Sequence of chain 2.B:
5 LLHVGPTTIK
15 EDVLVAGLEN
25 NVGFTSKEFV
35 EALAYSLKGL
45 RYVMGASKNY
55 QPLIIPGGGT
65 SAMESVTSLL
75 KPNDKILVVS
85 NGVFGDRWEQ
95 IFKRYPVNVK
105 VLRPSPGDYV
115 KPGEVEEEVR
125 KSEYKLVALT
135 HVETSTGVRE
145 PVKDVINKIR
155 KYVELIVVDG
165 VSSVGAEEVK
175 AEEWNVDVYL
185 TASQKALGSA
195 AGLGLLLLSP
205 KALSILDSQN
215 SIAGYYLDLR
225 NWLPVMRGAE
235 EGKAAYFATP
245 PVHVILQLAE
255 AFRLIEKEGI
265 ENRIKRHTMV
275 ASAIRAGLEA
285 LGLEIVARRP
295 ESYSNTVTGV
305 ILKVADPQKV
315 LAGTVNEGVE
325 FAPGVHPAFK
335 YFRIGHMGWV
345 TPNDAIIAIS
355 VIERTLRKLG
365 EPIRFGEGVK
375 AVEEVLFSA

Sequence of chain 2.A:
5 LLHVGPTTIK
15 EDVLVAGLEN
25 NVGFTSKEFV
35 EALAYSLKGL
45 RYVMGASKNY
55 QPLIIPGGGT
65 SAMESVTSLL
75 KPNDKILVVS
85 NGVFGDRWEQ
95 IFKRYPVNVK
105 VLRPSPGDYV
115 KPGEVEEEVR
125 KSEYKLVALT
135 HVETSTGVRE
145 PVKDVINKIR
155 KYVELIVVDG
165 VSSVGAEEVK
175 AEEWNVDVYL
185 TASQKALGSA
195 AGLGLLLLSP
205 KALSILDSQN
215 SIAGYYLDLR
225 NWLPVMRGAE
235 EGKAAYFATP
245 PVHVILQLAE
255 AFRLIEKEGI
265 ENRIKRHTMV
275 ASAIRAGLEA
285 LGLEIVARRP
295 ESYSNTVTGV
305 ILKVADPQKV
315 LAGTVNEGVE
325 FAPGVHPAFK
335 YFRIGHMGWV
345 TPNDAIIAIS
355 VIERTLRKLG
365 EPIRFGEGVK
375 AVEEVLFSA

Binding-site contacts:
Ligand atom O3 contacts residue SER166 of chain 2.B at 3.3 Å (h-bond).
Ligand atom C7 contacts residue ARG337 of chain 2.B at 3.3 Å.
Ligand atom OP1 contacts residue THR64 of chain 2.B at 2.5 Å (h-bond).
Ligand atom P contacts residue THR243 of chain 2.A at 3.6 Å.
Ligand atom OP2 contacts residue GLN188 of chain 2.B at 3.0 Å (h-bond).
Ligand atom OP3 contacts residue THR243 of chain 2.A at 2.7 Å (h-bond).
Ligand atom OP3 contacts residue TYR240 of chain 2.A at 2.7 Å (h-bond).
Ligand atom O2 contacts residue VAL8 of chain 2.B at 3.5 Å.
Ligand atom C6 contacts residue ASP163 of chain 2.B at 3.4 Å.
Ligand atom C4 contacts residue PHE88 of chain 2.B at 3.4 Å (hydrophobic).
Ligand atom C13 contacts residue PHE28 of chain 2.A at 3.5 Å (hydrophobic).
Ligand atom O3 contacts residue THR138 of chain 2.B at 2.5 Å (h-bond).
Ligand atom C4 contacts residue VAL165 of chain 2.B at 3.6 Å (hydrophobic).
Ligand atom C6 contacts residue PHE88 of chain 2.B at 3.4 Å (hydrophobic).
Ligand atom N1 contacts residue ASP163 of chain 2.B at 2.5 Å (salt-bridge).
Ligand atom C5 contacts residue PHE88 of chain 2.B at 3.4 Å (hydrophobic).
Ligand atom P contacts residue GLY63 of chain 2.B at 3.5 Å.
Ligand atom O8 contacts residue ARG337 of chain 2.B at 3.0 Å (salt-bridge).
Ligand atom N1 contacts residue PHE88 of chain 2.B at 3.6 Å.
Ligand atom C2A contacts residue VAL136 of chain 2.B at 3.5 Å (hydrophobic).
Ligand atom C2 contacts residue ASP163 of chain 2.B at 3.4 Å.
Ligand atom C2 contacts residue PHE88 of chain 2.B at 3.5 Å (hydrophobic).
Ligand atom C12 contacts residue PHE28 of chain 2.A at 3.3 Å (hydrophobic).
Ligand atom C2A contacts residue THR138 of chain 2.B at 3.3 Å.
Ligand atom OP4 contacts residue GLY63 of chain 2.B at 3.5 Å.
Ligand atom OP2 contacts residue THR243 of chain 2.A at 3.7 Å.
Ligand atom C11 contacts residue TYR240 of chain 2.A at 3.4 Å (hydrophobic).
Ligand atom C3 contacts residue VAL165 of chain 2.B at 3.5 Å (hydrophobic).
Ligand atom C10 contacts residue PHE88 of chain 2.B at 3.5 Å (hydrophobic).
Ligand atom OP2 contacts residue GLY62 of chain 2.B at 3.5 Å.
Ligand atom C12 contacts residue TYR240 of chain 2.A at 3.4 Å (hydrophobic).
Ligand atom C3 contacts residue THR138 of chain 2.B at 3.6 Å.
Ligand atom OP1 contacts residue GLY63 of chain 2.B at 3.5 Å (h-bond).
Ligand atom N9 contacts residue PHE88 of chain 2.B at 3.5 Å.
Ligand atom C5A contacts residue THR64 of chain 2.B at 3.4 Å.
Ligand atom C2 contacts residue VAL165 of chain 2.B at 3.5 Å (hydrophobic).
Ligand atom O2 contacts residue ARG337 of chain 2.B at 2.9 Å (salt-bridge).
Ligand atom OP2 contacts residue GLY63 of chain 2.B at 2.9 Å (h-bond).
Ligand atom C5A contacts residue TYR240 of chain 2.A at 3.6 Å (hydrophobic).
Ligand atom C2A contacts residue ASP163 of chain 2.B at 3.4 Å.

The protein below binds the small molecule below.
Small molecule (SMILES): Cc1ncc(COP(=O)(O)O)c(CNc2cccc(C(=O)O)c2)c1O